Binding-site contacts:
Ligand atom N6 contacts residue ALA84 of chain 3.A at 3.0 Å (h-bond).
Ligand atom O2A contacts residue ILE58 of chain 1.A at 3.2 Å (h-bond).
Ligand atom O3B contacts residue LYS110 of chain 1.A at 2.6 Å (salt-bridge).
Ligand atom C2' contacts residue GLY55 of chain 1.A at 3.7 Å.
Ligand atom O4' contacts residue LYS110 of chain 1.A at 3.5 Å.
Ligand atom C2 contacts residue GLU82 of chain 3.A at 3.6 Å.
Ligand atom PB contacts residue GLY107 of chain 1.A at 3.6 Å.
Ligand atom C2 contacts residue ALA84 of chain 3.A at 3.6 Å (hydrophobic).
Ligand atom O3' contacts residue GLY55 of chain 1.A at 3.3 Å.
Ligand atom N3 contacts residue THR49 of chain 3.A at 3.2 Å (h-bond).
Ligand atom C5 contacts residue MET48 of chain 3.A at 3.7 Å (hydrophobic).
Ligand atom O2B contacts residue GLY107 of chain 1.A at 3.0 Å (h-bond).
Ligand atom C2' contacts residue ARG56 of chain 1.A at 3.6 Å.
Ligand atom C2' contacts residue MET48 of chain 3.A at 3.4 Å (hydrophobic).
Ligand atom N6 contacts residue GLY47 of chain 3.A at 3.7 Å.
Ligand atom C5 contacts residue GLY47 of chain 3.A at 3.6 Å.
Ligand atom O3B contacts residue GLY109 of chain 1.A at 3.5 Å (h-bond).
Ligand atom N7 contacts residue GLY47 of chain 3.A at 3.3 Å.
Ligand atom O1B contacts residue ARG121 of chain 3.A at 2.6 Å (salt-bridge).
Ligand atom O3A contacts residue GLY107 of chain 1.A at 2.9 Å (h-bond).
Ligand atom O1A contacts residue GLY57 of chain 1.A at 3.4 Å.
Ligand atom O3' contacts residue LYS78 of chain 1.A at 3.3 Å.
Ligand atom O2A contacts residue GLN59 of chain 1.A at 3.0 Å (h-bond).
Ligand atom O1A contacts residue ILE58 of chain 1.A at 3.0 Å (h-bond).
Ligand atom O2B contacts residue ARG123 of chain 3.A at 2.9 Å (salt-bridge).
Ligand atom N1 contacts residue MET83 of chain 3.A at 3.4 Å.
Ligand atom PB contacts residue LYS110 of chain 1.A at 3.6 Å.
Ligand atom N7 contacts residue LYS110 of chain 1.A at 3.6 Å.
Ligand atom O2A contacts residue GLY57 of chain 1.A at 3.5 Å.
Ligand atom C8 contacts residue LYS110 of chain 1.A at 3.3 Å.
Ligand atom O1B contacts residue ILE58 of chain 1.A at 3.5 Å.
Ligand atom C2 contacts residue PHE112 of chain 1.A at 3.6 Å (hydrophobic).
Ligand atom C8 contacts residue ARG56 of chain 1.A at 3.6 Å.
Ligand atom O1B contacts residue LYS110 of chain 1.A at 3.5 Å (salt-bridge).
Ligand atom O3' contacts residue ARG56 of chain 1.A at 3.6 Å (salt-bridge).
Ligand atom O1B contacts residue ARG123 of chain 3.A at 2.9 Å (salt-bridge).
Ligand atom N1 contacts residue ALA84 of chain 3.A at 2.9 Å (h-bond).
Ligand atom N6 contacts residue ILE132 of chain 3.A at 3.6 Å.
Ligand atom O2B contacts residue ASP108 of chain 1.A at 3.3 Å (salt-bridge).
Ligand atom PA contacts residue ILE58 of chain 1.A at 3.6 Å.

Sequence of chain 3.A:
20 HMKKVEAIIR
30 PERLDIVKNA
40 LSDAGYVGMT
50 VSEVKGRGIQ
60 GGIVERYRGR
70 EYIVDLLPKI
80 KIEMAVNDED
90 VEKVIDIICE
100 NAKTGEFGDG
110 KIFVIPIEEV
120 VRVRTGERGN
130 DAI

This small molecule binds to this protein.
Small molecule (SMILES): Nc1ncnc2c1ncn2[C@H]1C[C@H](O)[C@@H](CO[P](=O)(O)OP(=O)(O)O)O1

Sequence of chain 1.A:
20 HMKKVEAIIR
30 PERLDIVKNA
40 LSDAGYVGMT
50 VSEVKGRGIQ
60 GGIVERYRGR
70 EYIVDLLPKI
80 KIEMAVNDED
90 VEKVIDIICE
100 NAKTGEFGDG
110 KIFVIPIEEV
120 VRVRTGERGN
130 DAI